Sequence of chain 1.B:
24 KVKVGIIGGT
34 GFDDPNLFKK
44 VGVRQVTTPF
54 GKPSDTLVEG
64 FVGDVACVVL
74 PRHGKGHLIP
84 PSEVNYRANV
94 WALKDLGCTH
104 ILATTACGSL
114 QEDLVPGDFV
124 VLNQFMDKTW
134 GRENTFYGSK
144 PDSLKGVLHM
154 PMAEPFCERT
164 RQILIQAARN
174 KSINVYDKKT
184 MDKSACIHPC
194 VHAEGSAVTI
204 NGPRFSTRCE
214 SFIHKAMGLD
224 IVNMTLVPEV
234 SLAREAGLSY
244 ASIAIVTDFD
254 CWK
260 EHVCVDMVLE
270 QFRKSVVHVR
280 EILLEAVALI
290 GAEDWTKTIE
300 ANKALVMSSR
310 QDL

Binding-site contacts:
Ligand atom C8 contacts residue THR250 of chain 1.B at 3.5 Å.
Ligand atom C8 contacts residue GLY111 of chain 1.B at 3.9 Å.
Ligand atom C4 contacts residue ALA109 of chain 1.B at 4.0 Å (hydrophobic).
Ligand atom N7 contacts residue THR250 of chain 1.B at 3.6 Å.
Ligand atom C6 contacts residue GLY111 of chain 1.B at 3.6 Å.
Ligand atom N6 contacts residue HIS261 of chain 1.B at 3.8 Å.
Ligand atom N1 contacts residue PHE208 of chain 1.B at 3.6 Å.
Ligand atom C2 contacts residue VAL225 of chain 1.B at 3.6 Å (hydrophobic).
Ligand atom N9 contacts residue CYS110 of chain 1.B at 3.6 Å.
Ligand atom C8 contacts residue ALA109 of chain 1.B at 3.6 Å (hydrophobic).
Ligand atom C4 contacts residue GLY111 of chain 1.B at 4.0 Å.
Ligand atom N1 contacts residue ASP253 of chain 1.B at 4.0 Å.
Ligand atom C2 contacts residue ASN226 of chain 1.B at 3.9 Å.
Ligand atom C6 contacts residue VAL225 of chain 1.B at 3.9 Å (hydrophobic).
Ligand atom C6 contacts residue ASP253 of chain 1.B at 4.0 Å.
Ligand atom N6 contacts residue ASP253 of chain 1.B at 3.1 Å (salt-bridge).
Ligand atom N6 contacts residue VAL225 of chain 1.B at 3.9 Å.
Ligand atom N3 contacts residue MET227 of chain 1.B at 3.9 Å.
Ligand atom N1 contacts residue VAL225 of chain 1.B at 3.5 Å.
Ligand atom N7 contacts residue GLY111 of chain 1.B at 3.3 Å (h-bond).
Ligand atom C5 contacts residue PHE208 of chain 1.B at 3.6 Å (hydrophobic).
Ligand atom N3 contacts residue ASN226 of chain 1.B at 3.5 Å.
Ligand atom C2 contacts residue PHE208 of chain 1.B at 3.9 Å (hydrophobic).
Ligand atom C4 contacts residue CYS110 of chain 1.B at 4.0 Å (hydrophobic).
Ligand atom N7 contacts residue PHE208 of chain 1.B at 4.2 Å.
Ligand atom C2 contacts residue ILE203 of chain 1.B at 4.2 Å (hydrophobic).
Ligand atom C5 contacts residue CYS110 of chain 1.B at 3.7 Å (hydrophobic).
Ligand atom N7 contacts residue CYS110 of chain 1.B at 3.3 Å.
Ligand atom C5 contacts residue VAL225 of chain 1.B at 3.9 Å (hydrophobic).
Ligand atom C5 contacts residue GLY111 of chain 1.B at 3.3 Å.
Ligand atom C2 contacts residue MET227 of chain 1.B at 4.0 Å (hydrophobic).
Ligand atom N6 contacts residue GLY111 of chain 1.B at 3.5 Å.
Ligand atom C8 contacts residue CYS110 of chain 1.B at 3.4 Å (hydrophobic).
Ligand atom N9 contacts residue ALA109 of chain 1.B at 3.1 Å (h-bond).
Ligand atom C4 contacts residue PHE208 of chain 1.B at 3.8 Å (hydrophobic).
Ligand atom C6 contacts residue PHE208 of chain 1.B at 3.7 Å (hydrophobic).
Ligand atom N6 contacts residue PHE208 of chain 1.B at 4.1 Å.
Ligand atom C4 contacts residue VAL225 of chain 1.B at 3.8 Å (hydrophobic).
Ligand atom N3 contacts residue VAL225 of chain 1.B at 3.6 Å.
Ligand atom N3 contacts residue PHE208 of chain 1.B at 4.0 Å.

A protein and the small-molecule ligand that binds it are described below.
Small molecule (SMILES): Nc1ncnc2[nH]cnc12